Binding-site contacts:
Ligand atom N1 contacts residue LEU192 of chain 1.A at 4.0 Å.
Ligand atom C17 contacts residue CYS203 of chain 1.A at 3.7 Å (hydrophobic).
Ligand atom C7 contacts residue TYR138 of chain 1.A at 3.4 Å (hydrophobic).
Ligand atom C17 contacts residue ASN190 of chain 1.A at 4.1 Å.
Ligand atom C8 contacts residue TYR138 of chain 1.A at 3.8 Å (hydrophobic).
Ligand atom O4 contacts residue VAL139 of chain 1.A at 2.9 Å (h-bond).
Ligand atom C13 contacts residue LEU192 of chain 1.A at 3.9 Å (hydrophobic).
Ligand atom C17 contacts residue ASP204 of chain 1.A at 3.7 Å.
Ligand atom C2 contacts residue LEU192 of chain 1.A at 4.0 Å (hydrophobic).
Ligand atom C9 contacts residue THR142 of chain 1.A at 3.8 Å.
Ligand atom C6 contacts residue TYR138 of chain 1.A at 3.9 Å (hydrophobic).
Ligand atom N1 contacts residue VAL139 of chain 1.A at 2.6 Å (h-bond).
Ligand atom C2 contacts residue TYR138 of chain 1.A at 3.5 Å (hydrophobic).
Ligand atom O4 contacts residue ASP137 of chain 1.A at 3.9 Å.
Ligand atom C3 contacts residue TYR138 of chain 1.A at 4.1 Å (hydrophobic).
Ligand atom C16 contacts residue GLN189 of chain 1.A at 4.0 Å.
Ligand atom C5 contacts residue THR142 of chain 1.A at 3.8 Å.
Ligand atom C8 contacts residue ARG145 of chain 1.A at 3.8 Å.
Ligand atom C16 contacts residue ASN190 of chain 1.A at 4.0 Å.
Ligand atom N20 contacts residue LYS89 of chain 1.A at 4.0 Å.
Ligand atom C6 contacts residue VAL139 of chain 1.A at 3.2 Å (hydrophobic).
Ligand atom C7 contacts residue VAL139 of chain 1.A at 3.0 Å (hydrophobic).
Ligand atom O22 contacts residue LYS89 of chain 1.A at 3.6 Å.
Ligand atom C10 contacts residue THR142 of chain 1.A at 3.6 Å.
Ligand atom O4 contacts residue LEU192 of chain 1.A at 3.6 Å.
Ligand atom C16 contacts residue CYS203 of chain 1.A at 3.8 Å (hydrophobic).
Ligand atom C2 contacts residue VAL139 of chain 1.A at 3.4 Å (hydrophobic).
Ligand atom C9 contacts residue ARG145 of chain 1.A at 3.8 Å.
Ligand atom C7 contacts residue PRO140 of chain 1.A at 3.2 Å (hydrophobic).
Ligand atom N1 contacts residue TYR138 of chain 1.A at 3.5 Å.
Ligand atom C18 contacts residue CYS203 of chain 1.A at 4.0 Å (hydrophobic).
Ligand atom O22 contacts residue LEU136 of chain 1.A at 3.6 Å.
Ligand atom O21 contacts residue ASP204 of chain 1.A at 3.3 Å.
Ligand atom O4 contacts residue TYR138 of chain 1.A at 3.4 Å.
Ligand atom C15 contacts residue CYS203 of chain 1.A at 4.1 Å (hydrophobic).
Ligand atom N11 contacts residue LEU192 of chain 1.A at 4.0 Å.
Ligand atom O21 contacts residue LYS89 of chain 1.A at 3.0 Å (salt-bridge).
Ligand atom N20 contacts residue ASP204 of chain 1.A at 4.1 Å.
Ligand atom C8 contacts residue PRO140 of chain 1.A at 3.2 Å (hydrophobic).
Ligand atom C6 contacts residue THR142 of chain 1.A at 4.1 Å.

This small molecule binds to this protein.
Small molecule (SMILES): O=C1Cc2c([nH]c3ccc([N+](=O)[O-])cc23)-c2ccccc2N1

Sequence of chain 1.A:
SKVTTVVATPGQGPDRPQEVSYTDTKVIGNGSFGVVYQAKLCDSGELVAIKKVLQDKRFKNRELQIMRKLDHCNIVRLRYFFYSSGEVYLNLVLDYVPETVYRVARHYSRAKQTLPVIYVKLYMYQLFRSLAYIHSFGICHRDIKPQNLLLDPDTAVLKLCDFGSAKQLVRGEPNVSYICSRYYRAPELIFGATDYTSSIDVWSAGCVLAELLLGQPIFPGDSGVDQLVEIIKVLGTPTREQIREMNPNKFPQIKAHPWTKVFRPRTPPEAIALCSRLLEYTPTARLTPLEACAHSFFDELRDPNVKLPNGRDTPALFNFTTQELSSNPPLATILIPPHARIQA